This small molecule binds to this protein.
Small molecule (SMILES): C[Se]CC[C@@H](C=O)NC(=O)[C@H](Cc1ccccc1)NC(=O)[C@H](CC(N)=O)NC(=O)[C@H](Cc1ccccc1)NC(=O)[C@H](CC[Se]C)NC(=O)[C@@H]1CCCN1

Binding-site contacts:
Ligand atom CE1 contacts residue VAL467 of chain 1.G at 3.4 Å (hydrophobic).
Ligand atom CD1 contacts residue VAL467 of chain 1.G at 3.1 Å (hydrophobic).
Ligand atom C contacts residue GLN379 of chain 1.G at 4.3 Å.
Ligand atom CE contacts residue THR472 of chain 1.G at 3.5 Å.
Ligand atom N contacts residue ASP469 of chain 1.G at 4.1 Å.
Ligand atom SE contacts residue ALA394 of chain 1.G at 3.8 Å.
Ligand atom CB contacts residue VAL467 of chain 1.G at 4.2 Å (hydrophobic).
Ligand atom CE1 contacts residue VAL468 of chain 1.G at 3.4 Å (hydrophobic).
Ligand atom SE contacts residue ARG390 of chain 1.G at 3.1 Å.
Ligand atom CG contacts residue THR472 of chain 1.G at 4.3 Å.
Ligand atom CG contacts residue ASP469 of chain 1.G at 3.6 Å.
Ligand atom C contacts residue VAL467 of chain 1.G at 3.1 Å (hydrophobic).
Ligand atom CB contacts residue GLN379 of chain 1.G at 4.2 Å.
Ligand atom CZ contacts residue ALA394 of chain 1.G at 3.9 Å (hydrophobic).
Ligand atom CA contacts residue VAL467 of chain 1.G at 3.1 Å (hydrophobic).
Ligand atom CD2 contacts residue ARG390 of chain 1.G at 4.1 Å.
Ligand atom CZ contacts residue ARG390 of chain 1.G at 4.3 Å.
Ligand atom CA contacts residue GLN379 of chain 1.G at 3.9 Å.
Ligand atom CB contacts residue GLN379 of chain 1.G at 3.9 Å.
Ligand atom O contacts residue VAL467 of chain 1.G at 2.7 Å (h-bond).
Ligand atom CD1 contacts residue GLU383 of chain 1.G at 3.9 Å.
Ligand atom CE contacts residue ALA394 of chain 1.G at 3.8 Å (hydrophobic).
Ligand atom N contacts residue VAL467 of chain 1.G at 4.2 Å.
Ligand atom CE contacts residue ARG390 of chain 1.G at 3.2 Å.
Ligand atom C contacts residue GLU383 of chain 1.G at 3.3 Å.
Ligand atom CE contacts residue PHE395 of chain 1.G at 4.2 Å (hydrophobic).
Ligand atom CB contacts residue GLN379 of chain 1.G at 4.0 Å.
Ligand atom ND2 contacts residue VAL467 of chain 1.G at 3.5 Å (h-bond).
Ligand atom CE2 contacts residue ALA394 of chain 1.G at 3.9 Å (hydrophobic).
Ligand atom CB contacts residue ASP469 of chain 1.G at 4.2 Å.
Ligand atom CZ contacts residue VAL468 of chain 1.G at 3.9 Å (hydrophobic).
Ligand atom CE2 contacts residue ARG390 of chain 1.G at 3.7 Å.
Ligand atom CZ contacts residue LEU393 of chain 1.G at 4.2 Å (hydrophobic).
Ligand atom N contacts residue VAL467 of chain 1.G at 3.9 Å.
Ligand atom O contacts residue GLU383 of chain 1.G at 3.2 Å (salt-bridge).
Ligand atom CA contacts residue ASP469 of chain 1.G at 3.9 Å.
Ligand atom N contacts residue GLN379 of chain 1.G at 3.9 Å.
Ligand atom SE contacts residue GLU383 of chain 1.G at 4.2 Å.
Ligand atom CZ contacts residue VAL382 of chain 1.G at 3.9 Å (hydrophobic).
Ligand atom CD1 contacts residue VAL468 of chain 1.G at 3.9 Å (hydrophobic).

Sequence of chain 1.G:
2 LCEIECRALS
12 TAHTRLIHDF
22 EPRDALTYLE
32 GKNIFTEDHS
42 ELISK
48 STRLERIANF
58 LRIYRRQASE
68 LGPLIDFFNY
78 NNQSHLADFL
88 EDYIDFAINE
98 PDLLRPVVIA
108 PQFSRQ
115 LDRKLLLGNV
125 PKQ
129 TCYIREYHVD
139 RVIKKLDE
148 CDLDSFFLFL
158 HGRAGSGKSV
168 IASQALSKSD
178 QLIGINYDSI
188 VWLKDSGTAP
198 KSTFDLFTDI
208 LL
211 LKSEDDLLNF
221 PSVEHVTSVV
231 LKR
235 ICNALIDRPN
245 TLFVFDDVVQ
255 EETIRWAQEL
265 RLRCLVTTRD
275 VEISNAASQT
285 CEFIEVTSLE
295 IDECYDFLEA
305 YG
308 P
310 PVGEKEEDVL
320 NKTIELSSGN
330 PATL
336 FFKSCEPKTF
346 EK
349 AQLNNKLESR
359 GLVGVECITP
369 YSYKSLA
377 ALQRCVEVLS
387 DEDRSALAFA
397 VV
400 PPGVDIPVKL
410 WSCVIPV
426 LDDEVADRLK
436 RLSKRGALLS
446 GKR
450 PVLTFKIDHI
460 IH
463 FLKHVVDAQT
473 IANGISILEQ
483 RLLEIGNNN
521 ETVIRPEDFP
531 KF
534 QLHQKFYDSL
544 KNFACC